This small molecule binds to this protein.
Small molecule (SMILES): CC(=O)N[C@H]1[C@H](O[C@H]2[C@H](O)[C@@H](NC(C)=O)CO[C@@H]2CO)O[C@H](CO)[C@@H](O[C@@H]2O[C@H](CO[C@H]3O[C@H](CO)[C@@H](O)[C@H](O)[C@@H]3O)[C@@H](O)[C@H](O[C@H]3O[C@H](CO)[C@@H](O)[C@H](O)[C@@H]3O)[C@@H]2O)[C@@H]1O

Sequence of chain 1.B:
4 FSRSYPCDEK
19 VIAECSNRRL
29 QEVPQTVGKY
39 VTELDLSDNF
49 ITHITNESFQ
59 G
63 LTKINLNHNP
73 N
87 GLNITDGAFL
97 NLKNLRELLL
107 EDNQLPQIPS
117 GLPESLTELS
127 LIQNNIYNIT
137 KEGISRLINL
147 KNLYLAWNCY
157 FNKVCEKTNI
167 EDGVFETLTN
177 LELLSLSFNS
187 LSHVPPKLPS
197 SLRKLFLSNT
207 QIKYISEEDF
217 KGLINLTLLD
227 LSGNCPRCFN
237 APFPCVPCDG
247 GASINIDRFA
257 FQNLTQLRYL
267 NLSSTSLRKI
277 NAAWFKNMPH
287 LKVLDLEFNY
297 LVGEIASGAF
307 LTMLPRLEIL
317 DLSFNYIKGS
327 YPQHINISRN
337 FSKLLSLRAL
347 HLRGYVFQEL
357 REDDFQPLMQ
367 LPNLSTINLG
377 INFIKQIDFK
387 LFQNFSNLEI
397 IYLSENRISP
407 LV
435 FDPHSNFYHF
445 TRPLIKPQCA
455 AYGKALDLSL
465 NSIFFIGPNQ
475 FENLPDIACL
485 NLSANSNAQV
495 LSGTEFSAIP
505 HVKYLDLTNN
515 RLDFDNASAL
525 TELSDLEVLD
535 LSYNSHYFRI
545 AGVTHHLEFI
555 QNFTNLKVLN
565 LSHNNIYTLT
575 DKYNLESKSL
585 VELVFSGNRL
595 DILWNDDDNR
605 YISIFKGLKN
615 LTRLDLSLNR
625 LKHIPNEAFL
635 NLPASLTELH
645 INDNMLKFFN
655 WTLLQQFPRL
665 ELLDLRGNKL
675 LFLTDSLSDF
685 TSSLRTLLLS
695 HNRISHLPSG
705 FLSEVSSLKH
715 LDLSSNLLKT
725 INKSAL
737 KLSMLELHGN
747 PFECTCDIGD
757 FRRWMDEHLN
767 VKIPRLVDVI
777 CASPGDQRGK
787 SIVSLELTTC

Binding-site contacts:
Ligand atom O7 contacts residue TYR508 of chain 1.B at 3.2 Å (h-bond).
Ligand atom O5 contacts residue GLN452 of chain 1.B at 3.4 Å (h-bond).
Ligand atom C8 contacts residue VAL532 of chain 1.B at 4.0 Å (hydrophobic).
Ligand atom N2 contacts residue SER536 of chain 1.B at 3.9 Å.
Ligand atom O7 contacts residue LYS450 of chain 1.B at 3.6 Å.
Ligand atom O4 contacts residue LYS450 of chain 1.B at 3.4 Å (salt-bridge).
Ligand atom O6 contacts residue GLN452 of chain 1.B at 3.8 Å.
Ligand atom C7 contacts residue ASN564 of chain 1.B at 3.5 Å.
Ligand atom C3 contacts residue LYS450 of chain 1.B at 3.9 Å.
Ligand atom O3 contacts residue LYS450 of chain 1.B at 3.3 Å (salt-bridge).
Ligand atom C2 contacts residue ASN564 of chain 1.B at 2.4 Å.
Ligand atom N2 contacts residue ASN564 of chain 1.B at 3.0 Å (h-bond).
Ligand atom O5 contacts residue VAL588 of chain 1.B at 3.5 Å.
Ligand atom C6 contacts residue GLU586 of chain 1.B at 3.3 Å.
Ligand atom O5 contacts residue ASN564 of chain 1.B at 2.3 Å (h-bond).
Ligand atom C6 contacts residue GLN452 of chain 1.B at 3.6 Å.
Ligand atom O5 contacts residue LYS450 of chain 1.B at 3.8 Å.
Ligand atom C4 contacts residue GLN452 of chain 1.B at 3.7 Å.
Ligand atom C3 contacts residue ASN564 of chain 1.B at 3.8 Å.
Ligand atom C1 contacts residue LYS450 of chain 1.B at 3.9 Å.
Ligand atom C1 contacts residue ASP534 of chain 1.B at 3.7 Å.
Ligand atom C5 contacts residue ASN564 of chain 1.B at 3.6 Å.
Ligand atom C5 contacts residue GLN452 of chain 1.B at 3.9 Å.
Ligand atom C6 contacts residue VAL562 of chain 1.B at 3.7 Å (hydrophobic).
Ligand atom C2 contacts residue ASP534 of chain 1.B at 3.8 Å.
Ligand atom O7 contacts residue ASN564 of chain 1.B at 3.5 Å (h-bond).
Ligand atom C3 contacts residue GLN452 of chain 1.B at 3.6 Å.
Ligand atom N2 contacts residue ASP534 of chain 1.B at 3.1 Å (salt-bridge).
Ligand atom O7 contacts residue SER536 of chain 1.B at 3.9 Å.
Ligand atom C1 contacts residue ASN564 of chain 1.B at 1.4 Å.
Ligand atom C2 contacts residue LYS450 of chain 1.B at 3.8 Å.
Ligand atom O3 contacts residue GLN452 of chain 1.B at 2.9 Å (h-bond).
Ligand atom C8 contacts residue ASP534 of chain 1.B at 4.0 Å.
Ligand atom C6 contacts residue VAL588 of chain 1.B at 3.9 Å (hydrophobic).
Ligand atom O6 contacts residue GLU586 of chain 1.B at 2.8 Å (salt-bridge).
Ligand atom O7 contacts residue GLN452 of chain 1.B at 3.3 Å.
Ligand atom C7 contacts residue SER536 of chain 1.B at 3.5 Å.
Ligand atom C8 contacts residue SER536 of chain 1.B at 3.5 Å.
Ligand atom O6 contacts residue VAL588 of chain 1.B at 3.5 Å.
Ligand atom C2 contacts residue GLN452 of chain 1.B at 3.9 Å.